Binding-site contacts:
Ligand atom C contacts residue HIS209 of chain 1.I at 3.6 Å.
Ligand atom CA contacts residue MN1 of chain 1.GA at 3.1 Å.
Ligand atom CA contacts residue HIS209 of chain 1.I at 3.9 Å.
Ligand atom OXT contacts residue LYS259 of chain 1.I at 3.8 Å.
Ligand atom C contacts residue LYS259 of chain 1.I at 4.2 Å.
Ligand atom NB contacts residue GLU203 of chain 1.I at 2.7 Å (salt-bridge).
Ligand atom CA contacts residue LEU257 of chain 1.I at 3.6 Å (hydrophobic).
Ligand atom NB contacts residue LEU257 of chain 1.I at 3.9 Å.
Ligand atom CG contacts residue TYR255 of chain 1.I at 3.7 Å (hydrophobic).
Ligand atom OXT contacts residue GLU203 of chain 1.I at 3.4 Å (salt-bridge).
Ligand atom O contacts residue HIS189 of chain 1.I at 4.1 Å.
Ligand atom OXT contacts residue MN1 of chain 1.GA at 2.3 Å.
Ligand atom O contacts residue LYS259 of chain 1.I at 3.8 Å.
Ligand atom NE contacts residue HIS209 of chain 1.I at 3.9 Å.
Ligand atom CG contacts residue GLU203 of chain 1.I at 3.4 Å.
Ligand atom N contacts residue GLU203 of chain 1.I at 2.6 Å (salt-bridge).
Ligand atom OXT contacts residue HIS209 of chain 1.I at 2.7 Å (h-bond).
Ligand atom OE contacts residue MET191 of chain 1.I at 4.0 Å.
Ligand atom NE contacts residue MN1 of chain 1.GA at 3.4 Å.
Ligand atom CG contacts residue GLN243 of chain 1.I at 3.4 Å.
Ligand atom OE contacts residue TYR255 of chain 1.I at 2.5 Å (h-bond).
Ligand atom NB contacts residue MN1 of chain 1.GA at 2.3 Å.
Ligand atom OXT contacts residue HIS205 of chain 1.I at 3.5 Å (h-bond).
Ligand atom N contacts residue MN1 of chain 1.GA at 3.9 Å.
Ligand atom NB contacts residue HIS209 of chain 1.I at 3.2 Å (h-bond).
Ligand atom N contacts residue MET191 of chain 1.I at 3.8 Å.
Ligand atom NE contacts residue MET237 of chain 1.I at 3.6 Å.
Ligand atom C contacts residue MN1 of chain 1.GA at 3.1 Å.
Ligand atom NE contacts residue GLN243 of chain 1.I at 2.7 Å (h-bond).
Ligand atom NE contacts residue GLU203 of chain 1.I at 3.7 Å.
Ligand atom NB contacts residue GLN243 of chain 1.I at 3.3 Å (h-bond).
Ligand atom OE contacts residue TYR220 of chain 1.I at 3.2 Å (h-bond).
Ligand atom NE contacts residue TYR220 of chain 1.I at 2.6 Å (h-bond).
Ligand atom CA contacts residue GLU203 of chain 1.I at 3.3 Å.
Ligand atom C contacts residue GLU203 of chain 1.I at 3.6 Å.
Ligand atom CG contacts residue TYR220 of chain 1.I at 3.4 Å (hydrophobic).
Ligand atom CA contacts residue MET191 of chain 1.I at 3.9 Å (hydrophobic).
Ligand atom C contacts residue LEU257 of chain 1.I at 3.8 Å (hydrophobic).
Ligand atom CG contacts residue MN1 of chain 1.GA at 3.2 Å.
Ligand atom CG contacts residue HIS209 of chain 1.I at 4.0 Å.

Sequence of chain 1.I:
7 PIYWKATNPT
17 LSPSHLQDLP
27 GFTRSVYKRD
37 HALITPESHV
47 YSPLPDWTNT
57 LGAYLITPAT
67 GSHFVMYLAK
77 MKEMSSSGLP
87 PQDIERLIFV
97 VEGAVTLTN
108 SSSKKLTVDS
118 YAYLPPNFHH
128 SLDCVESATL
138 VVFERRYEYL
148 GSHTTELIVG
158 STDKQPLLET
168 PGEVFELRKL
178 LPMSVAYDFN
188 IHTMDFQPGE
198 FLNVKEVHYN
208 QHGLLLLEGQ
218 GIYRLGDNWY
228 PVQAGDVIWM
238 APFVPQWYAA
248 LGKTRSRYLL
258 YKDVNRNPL

The small molecule below binds the protein below.
Small molecule (SMILES): NC(=O)N[C@H](N)C(=O)O